Binding-site contacts:
Ligand atom CG1 contacts residue ALA266 of chain 1.C at 3.6 Å (hydrophobic).
Ligand atom CE contacts residue ASN442 of chain 1.C at 3.5 Å.
Ligand atom C contacts residue HIS459 of chain 1.C at 3.6 Å.
Ligand atom CA contacts residue ASN265 of chain 1.C at 3.6 Å.
Ligand atom CG2 contacts residue VAL332 of chain 1.C at 4.0 Å (hydrophobic).
Ligand atom N contacts residue HIS459 of chain 1.C at 3.7 Å.
Ligand atom CB contacts residue ALA266 of chain 1.C at 4.0 Å (hydrophobic).
Ligand atom CG1 contacts residue VAL332 of chain 1.C at 3.7 Å (hydrophobic).
Ligand atom OXT contacts residue ASN265 of chain 1.C at 3.6 Å (h-bond).
Ligand atom CE contacts residue ASN439 of chain 1.C at 4.0 Å.
Ligand atom O contacts residue ALA266 of chain 1.C at 4.0 Å.
Ligand atom N contacts residue HIS459 of chain 1.C at 4.0 Å.
Ligand atom O contacts residue ARG465 of chain 1.C at 3.0 Å (salt-bridge).
Ligand atom CG contacts residue ASN442 of chain 1.C at 3.9 Å.
Ligand atom O contacts residue ZN1 of chain 1.K at 2.0 Å.
Ligand atom O contacts residue HIS339 of chain 1.C at 3.9 Å.
Ligand atom CA contacts residue ALA266 of chain 1.C at 3.5 Å (hydrophobic).
Ligand atom CE contacts residue LEU438 of chain 1.C at 3.8 Å (hydrophobic).
Ligand atom O contacts residue HIS335 of chain 1.C at 3.4 Å (h-bond).
Ligand atom N contacts residue ALA266 of chain 1.C at 3.9 Å.
Ligand atom C contacts residue HIS459 of chain 1.C at 3.9 Å.
Ligand atom CB contacts residue ASN265 of chain 1.C at 3.5 Å.
Ligand atom C contacts residue HIS459 of chain 1.C at 3.6 Å.
Ligand atom N contacts residue ASN265 of chain 1.C at 3.7 Å.
Ligand atom C contacts residue ALA266 of chain 1.C at 3.9 Å (hydrophobic).
Ligand atom CB contacts residue ASN265 of chain 1.C at 3.4 Å.
Ligand atom O contacts residue TYR267 of chain 1.C at 3.8 Å.
Ligand atom N contacts residue ASN265 of chain 1.C at 3.0 Å (h-bond).
Ligand atom O contacts residue HIS459 of chain 1.C at 3.3 Å.
Ligand atom CB contacts residue HIS339 of chain 1.C at 3.5 Å.
Ligand atom OG contacts residue HIS459 of chain 1.C at 3.0 Å (h-bond).
Ligand atom C contacts residue ASN265 of chain 1.C at 4.0 Å.
Ligand atom O contacts residue HIS459 of chain 1.C at 3.4 Å.
Ligand atom SG contacts residue HIS339 of chain 1.C at 3.9 Å.
Ligand atom O contacts residue GLU415 of chain 1.C at 3.9 Å.
Ligand atom OXT contacts residue HIS459 of chain 1.C at 3.8 Å.
Ligand atom CA contacts residue HIS459 of chain 1.C at 3.9 Å.
Ligand atom C contacts residue ZN1 of chain 1.K at 3.3 Å.
Ligand atom N contacts residue ZN1 of chain 1.K at 4.0 Å.
Ligand atom O contacts residue GLU415 of chain 1.C at 3.3 Å (salt-bridge).

A protein and the small-molecule ligand that binds it are described below.
Small molecule (SMILES): CSCC[C@H](NC(=O)[C@@H](NC(=O)[C@H](CO)NC(=O)[C@@H](N)CS)C(C)C)C(=O)O

Sequence of chain 1.C:
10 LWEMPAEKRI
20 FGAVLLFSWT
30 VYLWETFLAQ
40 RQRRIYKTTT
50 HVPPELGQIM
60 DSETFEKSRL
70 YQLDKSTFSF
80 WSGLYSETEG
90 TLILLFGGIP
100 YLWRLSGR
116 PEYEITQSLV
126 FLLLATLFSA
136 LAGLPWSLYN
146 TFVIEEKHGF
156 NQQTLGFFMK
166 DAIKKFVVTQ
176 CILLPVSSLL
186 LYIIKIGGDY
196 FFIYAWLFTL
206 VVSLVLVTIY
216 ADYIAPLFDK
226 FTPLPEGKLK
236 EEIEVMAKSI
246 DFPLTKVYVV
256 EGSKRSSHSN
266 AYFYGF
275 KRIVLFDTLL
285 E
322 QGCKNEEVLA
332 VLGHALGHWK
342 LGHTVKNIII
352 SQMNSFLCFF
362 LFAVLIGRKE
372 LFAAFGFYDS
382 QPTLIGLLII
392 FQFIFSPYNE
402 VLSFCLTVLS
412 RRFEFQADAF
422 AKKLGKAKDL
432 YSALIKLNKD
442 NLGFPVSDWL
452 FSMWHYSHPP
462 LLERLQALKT